Sequence of chain 1.C:
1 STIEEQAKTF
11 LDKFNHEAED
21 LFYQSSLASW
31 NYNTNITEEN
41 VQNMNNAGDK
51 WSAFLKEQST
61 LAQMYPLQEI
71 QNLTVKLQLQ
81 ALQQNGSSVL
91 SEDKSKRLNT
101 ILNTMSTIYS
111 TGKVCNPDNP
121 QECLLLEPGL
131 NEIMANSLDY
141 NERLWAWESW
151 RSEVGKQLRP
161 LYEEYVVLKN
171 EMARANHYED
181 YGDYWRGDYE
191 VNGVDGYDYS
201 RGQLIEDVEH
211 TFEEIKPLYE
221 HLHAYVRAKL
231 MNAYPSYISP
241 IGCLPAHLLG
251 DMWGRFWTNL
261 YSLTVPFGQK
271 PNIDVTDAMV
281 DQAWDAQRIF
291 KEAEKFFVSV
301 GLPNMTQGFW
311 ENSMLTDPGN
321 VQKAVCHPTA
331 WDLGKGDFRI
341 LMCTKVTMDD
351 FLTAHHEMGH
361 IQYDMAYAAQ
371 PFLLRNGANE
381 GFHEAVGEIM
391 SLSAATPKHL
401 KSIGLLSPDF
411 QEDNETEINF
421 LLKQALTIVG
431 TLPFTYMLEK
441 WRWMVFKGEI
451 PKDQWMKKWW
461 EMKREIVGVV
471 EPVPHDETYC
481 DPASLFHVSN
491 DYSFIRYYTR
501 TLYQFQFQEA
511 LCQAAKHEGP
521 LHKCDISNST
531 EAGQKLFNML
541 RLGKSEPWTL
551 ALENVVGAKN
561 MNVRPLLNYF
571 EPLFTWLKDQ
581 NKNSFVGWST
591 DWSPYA

The small molecule below binds the protein below.
Small molecule (SMILES): CC(=O)N[C@H]1[C@H](O[C@H]2[C@H](O)[C@@H](NC(C)=O)CO[C@@H]2CO)O[C@H](CO)[C@@H](O[C@@H]2O[C@H](CO)[C@@H](O)[C@H](O)[C@@H]2O)[C@@H]1O

Binding-site contacts:
Ligand atom O7 contacts residue GLN322 of chain 1.C at 4.3 Å.
Ligand atom C5 contacts residue ASN35 of chain 1.C at 3.5 Å.
Ligand atom O5 contacts residue GLU39 of chain 1.C at 3.8 Å.
Ligand atom O6 contacts residue ASN40 of chain 1.C at 4.0 Å.
Ligand atom C6 contacts residue ASN40 of chain 1.C at 3.7 Å.
Ligand atom C2 contacts residue ASN35 of chain 1.C at 2.4 Å.
Ligand atom C1 contacts residue ASN40 of chain 1.C at 4.0 Å.
Ligand atom N2 contacts residue ASN35 of chain 1.C at 3.0 Å (h-bond).
Ligand atom O6 contacts residue THR37 of chain 1.C at 2.8 Å (h-bond).
Ligand atom O5 contacts residue ASN40 of chain 1.C at 3.3 Å (h-bond).
Ligand atom C5 contacts residue THR37 of chain 1.C at 4.3 Å.
Ligand atom C1 contacts residue ASN35 of chain 1.C at 1.4 Å.
Ligand atom C7 contacts residue GLN322 of chain 1.C at 4.0 Å.
Ligand atom C6 contacts residue ASN35 of chain 1.C at 4.5 Å.
Ligand atom C5 contacts residue ASN40 of chain 1.C at 4.3 Å.
Ligand atom C6 contacts residue THR37 of chain 1.C at 3.7 Å.
Ligand atom C3 contacts residue ASN35 of chain 1.C at 3.7 Å.
Ligand atom C6 contacts residue GLU39 of chain 1.C at 3.1 Å.
Ligand atom C4 contacts residue ASN35 of chain 1.C at 4.0 Å.
Ligand atom C5 contacts residue GLU39 of chain 1.C at 3.8 Å.
Ligand atom C7 contacts residue ASN35 of chain 1.C at 3.4 Å.
Ligand atom O5 contacts residue ASN35 of chain 1.C at 2.2 Å (h-bond).
Ligand atom O5 contacts residue THR37 of chain 1.C at 4.0 Å.
Ligand atom O6 contacts residue GLU39 of chain 1.C at 3.1 Å (salt-bridge).
Ligand atom O7 contacts residue ASN35 of chain 1.C at 3.3 Å (h-bond).
Ligand atom C8 contacts residue GLN322 of chain 1.C at 3.1 Å.